Sequence of chain 1.A:
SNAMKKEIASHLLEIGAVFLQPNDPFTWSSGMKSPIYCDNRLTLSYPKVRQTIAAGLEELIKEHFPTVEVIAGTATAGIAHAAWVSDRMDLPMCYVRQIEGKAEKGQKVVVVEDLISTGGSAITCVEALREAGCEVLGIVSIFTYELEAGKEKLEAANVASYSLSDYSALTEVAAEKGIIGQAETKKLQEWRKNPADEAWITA

Binding-site contacts:
Ligand atom P contacts residue SER148 of chain 1.A at 3.2 Å.
Ligand atom O1P contacts residue GLY151 of chain 1.A at 3.7 Å.
Ligand atom O3 contacts residue GLU144 of chain 1.A at 3.0 Å (salt-bridge).
Ligand atom O2P contacts residue GLY150 of chain 1.A at 2.8 Å (h-bond).
Ligand atom O1P contacts residue SER152 of chain 1.A at 3.1 Å (h-bond).
Ligand atom C5 contacts residue LEU146 of chain 1.A at 3.2 Å (hydrophobic).
Ligand atom O2B contacts residue TYR116 of chain 1.B at 3.3 Å (h-bond).
Ligand atom O2B contacts residue ARG62 of chain 1.A at 2.9 Å (salt-bridge).
Ligand atom O3B contacts residue ARG118 of chain 1.B at 2.6 Å (salt-bridge).
Ligand atom O1 contacts residue ARG62 of chain 1.A at 3.7 Å.
Ligand atom O1B contacts residue THR97 of chain 1.A at 3.1 Å (h-bond).
Ligand atom C2 contacts residue ASP145 of chain 1.A at 3.2 Å.
Ligand atom C3 contacts residue SER152 of chain 1.A at 3.5 Å.
Ligand atom O1B contacts residue ALA98 of chain 1.A at 3.2 Å (h-bond).
Ligand atom O2B contacts residue THR97 of chain 1.A at 3.4 Å (h-bond).
Ligand atom P contacts residue GLY150 of chain 1.A at 3.7 Å.
Ligand atom O3P contacts residue SER148 of chain 1.A at 2.4 Å (h-bond).
Ligand atom O1B contacts residue ALA96 of chain 1.A at 3.7 Å.
Ligand atom O2 contacts residue ALA98 of chain 1.A at 3.3 Å.
Ligand atom O2 contacts residue ASP145 of chain 1.A at 3.0 Å (salt-bridge).
Ligand atom O2P contacts residue SER148 of chain 1.A at 3.0 Å (h-bond).
Ligand atom PB contacts residue ARG62 of chain 1.A at 3.7 Å.
Ligand atom P contacts residue THR149 of chain 1.A at 3.4 Å.
Ligand atom C3 contacts residue LEU146 of chain 1.A at 3.7 Å (hydrophobic).
Ligand atom O5 contacts residue SER148 of chain 1.A at 3.1 Å (h-bond).
Ligand atom O2A contacts residue ARG62 of chain 1.A at 3.6 Å (salt-bridge).
Ligand atom O3A contacts residue ARG62 of chain 1.A at 3.4 Å (salt-bridge).
Ligand atom O3B contacts residue THR97 of chain 1.A at 3.0 Å (h-bond).
Ligand atom C3 contacts residue GLU144 of chain 1.A at 3.5 Å.
Ligand atom C1 contacts residue ARG62 of chain 1.A at 3.6 Å.
Ligand atom O2P contacts residue THR149 of chain 1.A at 3.2 Å (h-bond).
Ligand atom C3 contacts residue ASP145 of chain 1.A at 3.8 Å.
Ligand atom O2B contacts residue ARG118 of chain 1.B at 3.0 Å (salt-bridge).
Ligand atom PB contacts residue ARG118 of chain 1.B at 3.4 Å.
Ligand atom O3P contacts residue THR149 of chain 1.A at 2.5 Å (h-bond).
Ligand atom C4 contacts residue SER152 of chain 1.A at 3.5 Å.
Ligand atom C5 contacts residue SER152 of chain 1.A at 3.6 Å.
Ligand atom O1P contacts residue THR149 of chain 1.A at 3.8 Å.
Ligand atom PB contacts residue THR97 of chain 1.A at 3.5 Å.
Ligand atom O3 contacts residue SER152 of chain 1.A at 2.9 Å (h-bond).

Sequence of chain 1.B:
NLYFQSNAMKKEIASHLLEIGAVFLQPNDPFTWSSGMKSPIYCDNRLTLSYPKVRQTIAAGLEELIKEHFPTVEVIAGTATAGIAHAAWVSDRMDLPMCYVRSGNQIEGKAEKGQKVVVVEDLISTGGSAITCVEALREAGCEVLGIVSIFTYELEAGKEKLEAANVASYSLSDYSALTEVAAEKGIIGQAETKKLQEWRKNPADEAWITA

A protein and the small-molecule ligand that binds it are described below.
Small molecule (SMILES): O=P(O)(O)OC[C@H]1O[C@H](O[P](=O)(O)OP(=O)(O)O)[C@H](O)[C@@H]1O